Sequence of chain 1.D:
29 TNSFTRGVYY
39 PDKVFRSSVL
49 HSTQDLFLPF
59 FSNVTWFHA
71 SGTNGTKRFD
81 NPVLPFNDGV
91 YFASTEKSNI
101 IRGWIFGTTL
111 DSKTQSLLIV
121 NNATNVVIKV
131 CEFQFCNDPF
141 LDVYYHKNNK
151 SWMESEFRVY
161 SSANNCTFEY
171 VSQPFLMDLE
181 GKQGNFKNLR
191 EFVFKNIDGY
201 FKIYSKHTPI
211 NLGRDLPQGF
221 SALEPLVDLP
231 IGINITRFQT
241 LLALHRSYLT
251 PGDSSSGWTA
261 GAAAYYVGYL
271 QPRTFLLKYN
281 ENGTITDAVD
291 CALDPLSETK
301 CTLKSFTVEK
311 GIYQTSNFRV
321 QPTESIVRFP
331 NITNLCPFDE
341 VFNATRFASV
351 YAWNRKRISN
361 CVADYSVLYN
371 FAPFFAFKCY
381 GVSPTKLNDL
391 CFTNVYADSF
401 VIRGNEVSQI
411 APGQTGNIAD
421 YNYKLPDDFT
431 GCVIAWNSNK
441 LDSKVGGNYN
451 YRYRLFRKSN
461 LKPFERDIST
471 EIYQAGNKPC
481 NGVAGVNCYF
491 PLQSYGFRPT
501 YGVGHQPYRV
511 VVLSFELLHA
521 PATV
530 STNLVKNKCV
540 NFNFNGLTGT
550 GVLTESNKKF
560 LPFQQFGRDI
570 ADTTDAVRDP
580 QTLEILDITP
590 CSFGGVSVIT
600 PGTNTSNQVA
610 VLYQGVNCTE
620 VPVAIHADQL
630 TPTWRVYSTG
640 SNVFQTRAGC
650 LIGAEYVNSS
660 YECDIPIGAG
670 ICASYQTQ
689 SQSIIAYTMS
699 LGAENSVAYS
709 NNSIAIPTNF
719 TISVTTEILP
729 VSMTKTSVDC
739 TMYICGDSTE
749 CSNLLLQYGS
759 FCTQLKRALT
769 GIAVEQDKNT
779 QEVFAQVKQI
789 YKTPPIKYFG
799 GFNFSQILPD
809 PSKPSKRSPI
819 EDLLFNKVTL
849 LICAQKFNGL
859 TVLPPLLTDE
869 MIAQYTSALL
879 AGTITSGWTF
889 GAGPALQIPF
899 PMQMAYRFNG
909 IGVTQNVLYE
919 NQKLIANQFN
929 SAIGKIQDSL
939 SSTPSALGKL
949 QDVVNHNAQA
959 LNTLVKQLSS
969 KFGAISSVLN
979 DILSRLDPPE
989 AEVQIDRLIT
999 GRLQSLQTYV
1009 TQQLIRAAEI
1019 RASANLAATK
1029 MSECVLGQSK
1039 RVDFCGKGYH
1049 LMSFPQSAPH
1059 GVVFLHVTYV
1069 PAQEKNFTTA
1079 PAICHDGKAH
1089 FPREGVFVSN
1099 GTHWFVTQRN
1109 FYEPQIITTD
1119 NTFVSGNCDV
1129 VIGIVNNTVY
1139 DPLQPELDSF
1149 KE

Binding-site contacts:
Ligand atom N2 contacts residue ASN709 of chain 1.D at 3.1 Å (h-bond).
Ligand atom C5 contacts residue ASN709 of chain 1.D at 3.3 Å.
Ligand atom O7 contacts residue TYR796 of chain 1.F at 3.2 Å.
Ligand atom C7 contacts residue TYR796 of chain 1.F at 3.5 Å (hydrophobic).
Ligand atom C2 contacts residue ASN709 of chain 1.D at 3.4 Å.
Ligand atom C8 contacts residue ASN709 of chain 1.D at 3.8 Å.
Ligand atom N2 contacts residue TYR796 of chain 1.F at 3.7 Å.
Ligand atom C1 contacts residue ASN709 of chain 1.D at 3.2 Å.
Ligand atom C2 contacts residue TYR796 of chain 1.F at 3.7 Å (hydrophobic).
Ligand atom C7 contacts residue ASN709 of chain 1.D at 4.1 Å.
Ligand atom C1 contacts residue TYR796 of chain 1.F at 3.4 Å (hydrophobic).
Ligand atom C3 contacts residue ASN709 of chain 1.D at 3.5 Å.
Ligand atom C8 contacts residue TYR796 of chain 1.F at 4.3 Å (hydrophobic).
Ligand atom O5 contacts residue ASN709 of chain 1.D at 2.5 Å (h-bond).
Ligand atom O6 contacts residue ILE794 of chain 1.F at 3.9 Å.
Ligand atom C4 contacts residue ASN709 of chain 1.D at 4.0 Å.

Sequence of chain 1.F:
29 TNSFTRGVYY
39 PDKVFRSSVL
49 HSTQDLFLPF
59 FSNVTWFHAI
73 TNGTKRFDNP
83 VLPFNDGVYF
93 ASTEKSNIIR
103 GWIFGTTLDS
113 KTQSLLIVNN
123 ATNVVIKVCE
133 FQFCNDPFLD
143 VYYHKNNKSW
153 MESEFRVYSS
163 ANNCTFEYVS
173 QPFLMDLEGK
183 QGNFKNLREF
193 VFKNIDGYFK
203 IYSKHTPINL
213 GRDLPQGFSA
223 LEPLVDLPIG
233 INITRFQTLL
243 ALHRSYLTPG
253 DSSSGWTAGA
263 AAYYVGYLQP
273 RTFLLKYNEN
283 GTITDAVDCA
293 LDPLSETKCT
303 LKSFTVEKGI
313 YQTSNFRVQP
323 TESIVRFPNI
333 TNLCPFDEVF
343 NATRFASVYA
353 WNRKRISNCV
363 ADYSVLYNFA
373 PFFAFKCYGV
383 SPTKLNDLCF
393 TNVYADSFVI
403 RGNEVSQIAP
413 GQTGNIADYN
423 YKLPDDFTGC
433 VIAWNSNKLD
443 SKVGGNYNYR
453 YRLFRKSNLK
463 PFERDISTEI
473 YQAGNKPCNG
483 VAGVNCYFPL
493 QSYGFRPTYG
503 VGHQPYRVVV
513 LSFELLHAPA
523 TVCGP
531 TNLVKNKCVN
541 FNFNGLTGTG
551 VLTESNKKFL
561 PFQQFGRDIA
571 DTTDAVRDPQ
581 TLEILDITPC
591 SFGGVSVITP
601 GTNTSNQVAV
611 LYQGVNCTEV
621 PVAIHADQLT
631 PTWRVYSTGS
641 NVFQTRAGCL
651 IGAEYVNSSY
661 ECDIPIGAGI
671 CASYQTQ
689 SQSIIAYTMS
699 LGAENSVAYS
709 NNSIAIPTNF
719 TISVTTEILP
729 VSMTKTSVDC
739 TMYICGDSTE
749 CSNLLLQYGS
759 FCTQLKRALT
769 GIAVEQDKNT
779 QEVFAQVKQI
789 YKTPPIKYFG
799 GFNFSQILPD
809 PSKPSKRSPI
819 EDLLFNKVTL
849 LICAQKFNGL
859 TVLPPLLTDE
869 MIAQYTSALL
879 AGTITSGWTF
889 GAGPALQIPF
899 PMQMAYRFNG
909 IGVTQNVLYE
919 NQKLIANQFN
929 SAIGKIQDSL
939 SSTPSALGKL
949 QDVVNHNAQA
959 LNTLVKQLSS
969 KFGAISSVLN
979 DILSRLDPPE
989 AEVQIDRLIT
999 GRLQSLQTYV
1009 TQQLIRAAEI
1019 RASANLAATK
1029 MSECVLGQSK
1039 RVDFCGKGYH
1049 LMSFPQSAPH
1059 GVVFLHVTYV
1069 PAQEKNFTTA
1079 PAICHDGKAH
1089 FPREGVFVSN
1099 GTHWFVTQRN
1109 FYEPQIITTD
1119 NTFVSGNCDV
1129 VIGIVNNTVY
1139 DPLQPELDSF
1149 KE

A protein and the small-molecule ligand that binds it are described below.
Small molecule (SMILES): CC(=O)N[C@@H]1[C@@H](O)[C@H](O)[C@@H](CO)O[C@H]1O